Binding-site contacts:
Ligand atom O4 contacts residue SER72 of chain 1.B at 3.3 Å (h-bond).
Ligand atom C6 contacts residue ALA75 of chain 1.B at 4.1 Å (hydrophobic).
Ligand atom C2 contacts residue GLN58 of chain 1.B at 3.8 Å.
Ligand atom O3 contacts residue GLN58 of chain 1.B at 2.8 Å (h-bond).
Ligand atom O3 contacts residue ASP60 of chain 1.B at 4.3 Å.
Ligand atom C2 contacts residue ASN62 of chain 1.B at 4.2 Å.
Ligand atom C6 contacts residue ASN62 of chain 1.B at 3.8 Å.
Ligand atom C4 contacts residue GLN58 of chain 1.B at 4.1 Å.
Ligand atom C4 contacts residue TYR66 of chain 1.B at 3.7 Å (hydrophobic).
Ligand atom C5 contacts residue ASN62 of chain 1.B at 3.9 Å.
Ligand atom C4 contacts residue SER72 of chain 1.B at 4.5 Å.
Ligand atom O4 contacts residue TYR66 of chain 1.B at 2.9 Å (h-bond).
Ligand atom O6 contacts residue ALA75 of chain 1.B at 4.3 Å.
Ligand atom C3 contacts residue GLN58 of chain 1.B at 3.7 Å.
Ligand atom C2 contacts residue ASP60 of chain 1.B at 3.5 Å.
Ligand atom O2 contacts residue GLN58 of chain 1.B at 2.8 Å (h-bond).
Ligand atom O3 contacts residue TYR66 of chain 1.B at 3.4 Å (h-bond).
Ligand atom O2 contacts residue ASN62 of chain 1.B at 3.3 Å (h-bond).
Ligand atom C1 contacts residue ASN62 of chain 1.B at 3.9 Å.
Ligand atom O5 contacts residue ASN62 of chain 1.B at 3.1 Å (h-bond).
Ligand atom C4 contacts residue ASN62 of chain 1.B at 4.1 Å.
Ligand atom O2 contacts residue ASP60 of chain 1.B at 2.8 Å (salt-bridge).
Ligand atom C3 contacts residue TYR66 of chain 1.B at 4.1 Å (hydrophobic).
Ligand atom C6 contacts residue SER72 of chain 1.B at 4.0 Å.

The protein below binds the small molecule below.
Small molecule (SMILES): OC[C@H]1O[C@H](O)[C@@H](O)[C@@H](O)[C@@H]1O

Sequence of chain 1.B:
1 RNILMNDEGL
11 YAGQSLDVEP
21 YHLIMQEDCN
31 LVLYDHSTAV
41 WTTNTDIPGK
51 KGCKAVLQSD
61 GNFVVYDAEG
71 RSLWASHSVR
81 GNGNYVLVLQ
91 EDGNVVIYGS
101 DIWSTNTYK